Sequence of chain 5.B:
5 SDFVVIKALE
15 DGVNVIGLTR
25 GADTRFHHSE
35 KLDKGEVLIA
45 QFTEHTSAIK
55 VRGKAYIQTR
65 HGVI

Binding-site contacts:
Ligand atom C contacts residue GLY25 of chain 5.A at 3.6 Å.
Ligand atom CB contacts residue THR28 of chain 5.A at 3.4 Å.
Ligand atom CH2 contacts residue GLY21 of chain 5.B at 3.6 Å.
Ligand atom CH2 contacts residue ILE53 of chain 5.B at 4.0 Å (hydrophobic).
Ligand atom O contacts residue THR23 of chain 5.A at 3.2 Å (h-bond).
Ligand atom CE2 contacts residue ALA44 of chain 5.B at 4.1 Å (hydrophobic).
Ligand atom OXT contacts residue THR47 of chain 5.B at 2.3 Å (h-bond).
Ligand atom CH2 contacts residue VAL19 of chain 5.B at 4.0 Å (hydrophobic).
Ligand atom NE1 contacts residue ALA44 of chain 5.B at 3.9 Å.
Ligand atom CZ2 contacts residue THR50 of chain 5.B at 4.0 Å.
Ligand atom CB contacts residue SER51 of chain 5.A at 3.9 Å.
Ligand atom CA contacts residue THR28 of chain 5.A at 3.2 Å.
Ligand atom N contacts residue ASP27 of chain 5.A at 3.6 Å.
Ligand atom NE1 contacts residue GLN45 of chain 5.B at 3.0 Å (h-bond).
Ligand atom CD1 contacts residue THR47 of chain 5.B at 4.0 Å.
Ligand atom N contacts residue THR23 of chain 5.A at 2.7 Å (h-bond).
Ligand atom CA contacts residue THR23 of chain 5.A at 3.6 Å.
Ligand atom O contacts residue SER51 of chain 5.A at 2.7 Å (h-bond).
Ligand atom C contacts residue ARG24 of chain 5.A at 4.2 Å.
Ligand atom O contacts residue THR47 of chain 5.B at 3.9 Å.
Ligand atom CZ2 contacts residue ILE53 of chain 5.B at 3.6 Å (hydrophobic).
Ligand atom CB contacts residue THR23 of chain 5.A at 3.7 Å.
Ligand atom CD1 contacts residue SER51 of chain 5.A at 3.7 Å.
Ligand atom CA contacts residue SER51 of chain 5.A at 4.2 Å.
Ligand atom O contacts residue GLY25 of chain 5.A at 2.9 Å (h-bond).
Ligand atom O contacts residue ARG24 of chain 5.A at 3.0 Å.
Ligand atom CE2 contacts residue GLN45 of chain 5.B at 4.1 Å.
Ligand atom C contacts residue SER51 of chain 5.A at 3.4 Å.
Ligand atom N contacts residue GLY25 of chain 5.A at 2.8 Å (h-bond).
Ligand atom C contacts residue THR23 of chain 5.A at 3.9 Å.
Ligand atom CD1 contacts residue GLN45 of chain 5.B at 3.7 Å.
Ligand atom CZ3 contacts residue GLY21 of chain 5.B at 3.8 Å.
Ligand atom OXT contacts residue THR50 of chain 5.B at 3.4 Å (h-bond).
Ligand atom CZ2 contacts residue ALA44 of chain 5.B at 3.9 Å (hydrophobic).
Ligand atom CE3 contacts residue HIS32 of chain 5.B at 3.3 Å.
Ligand atom CZ3 contacts residue HIS32 of chain 5.B at 3.2 Å.
Ligand atom CA contacts residue GLY25 of chain 5.A at 3.5 Å.
Ligand atom OXT contacts residue SER51 of chain 5.A at 4.0 Å.
Ligand atom C contacts residue THR47 of chain 5.B at 3.4 Å.
Ligand atom N contacts residue THR28 of chain 5.A at 2.6 Å (h-bond).

This protein binds this small molecule.
Small molecule (SMILES): N[C@@H](Cc1c[nH]c2ccccc12)C(=O)O

Sequence of chain 5.A:
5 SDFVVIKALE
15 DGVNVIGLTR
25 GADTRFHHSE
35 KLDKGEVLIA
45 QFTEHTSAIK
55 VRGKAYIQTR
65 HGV